The small molecule below binds the protein below.
Small molecule (SMILES): CC(=O)N[C@@H]1[C@@H](O)[C@H](O)[C@@H](CO)O[C@H]1O

Sequence of chain 1.D:
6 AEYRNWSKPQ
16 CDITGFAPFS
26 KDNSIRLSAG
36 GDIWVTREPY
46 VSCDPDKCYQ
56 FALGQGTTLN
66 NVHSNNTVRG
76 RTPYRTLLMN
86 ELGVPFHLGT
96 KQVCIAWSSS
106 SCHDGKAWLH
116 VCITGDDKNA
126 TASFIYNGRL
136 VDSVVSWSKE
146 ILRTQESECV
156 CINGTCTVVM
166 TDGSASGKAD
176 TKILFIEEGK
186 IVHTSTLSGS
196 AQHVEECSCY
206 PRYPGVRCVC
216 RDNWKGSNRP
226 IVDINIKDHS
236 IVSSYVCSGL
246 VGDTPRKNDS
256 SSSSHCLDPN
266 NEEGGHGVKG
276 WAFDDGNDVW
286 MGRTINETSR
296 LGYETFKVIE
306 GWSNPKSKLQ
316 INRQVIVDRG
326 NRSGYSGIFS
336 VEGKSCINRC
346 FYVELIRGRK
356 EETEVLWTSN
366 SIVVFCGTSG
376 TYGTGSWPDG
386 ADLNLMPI

Binding-site contacts:
Ligand atom C2 contacts residue GLU292 of chain 1.D at 4.5 Å.
Ligand atom C1 contacts residue ASN291 of chain 1.D at 1.5 Å.
Ligand atom C5 contacts residue ASN291 of chain 1.D at 3.7 Å.
Ligand atom N2 contacts residue ASN291 of chain 1.D at 2.6 Å (h-bond).
Ligand atom C8 contacts residue ASN291 of chain 1.D at 4.3 Å.
Ligand atom O5 contacts residue ASN291 of chain 1.D at 2.5 Å (h-bond).
Ligand atom C7 contacts residue ASN291 of chain 1.D at 3.3 Å.
Ligand atom C8 contacts residue ILE290 of chain 1.D at 4.1 Å (hydrophobic).
Ligand atom C2 contacts residue ARG324 of chain 1.D at 4.4 Å.
Ligand atom O7 contacts residue ASN291 of chain 1.D at 3.6 Å.
Ligand atom C7 contacts residue ARG324 of chain 1.D at 3.8 Å.
Ligand atom C4 contacts residue ASN291 of chain 1.D at 4.1 Å.
Ligand atom O7 contacts residue ARG324 of chain 1.D at 2.5 Å (salt-bridge).
Ligand atom N2 contacts residue GLU292 of chain 1.D at 3.3 Å (salt-bridge).
Ligand atom C7 contacts residue GLU292 of chain 1.D at 3.8 Å.
Ligand atom C3 contacts residue ASN291 of chain 1.D at 3.6 Å.
Ligand atom C8 contacts residue GLU292 of chain 1.D at 3.2 Å.
Ligand atom C1 contacts residue THR293 of chain 1.D at 4.2 Å.
Ligand atom C2 contacts residue ASN291 of chain 1.D at 2.2 Å.